Sequence of chain 1.C:
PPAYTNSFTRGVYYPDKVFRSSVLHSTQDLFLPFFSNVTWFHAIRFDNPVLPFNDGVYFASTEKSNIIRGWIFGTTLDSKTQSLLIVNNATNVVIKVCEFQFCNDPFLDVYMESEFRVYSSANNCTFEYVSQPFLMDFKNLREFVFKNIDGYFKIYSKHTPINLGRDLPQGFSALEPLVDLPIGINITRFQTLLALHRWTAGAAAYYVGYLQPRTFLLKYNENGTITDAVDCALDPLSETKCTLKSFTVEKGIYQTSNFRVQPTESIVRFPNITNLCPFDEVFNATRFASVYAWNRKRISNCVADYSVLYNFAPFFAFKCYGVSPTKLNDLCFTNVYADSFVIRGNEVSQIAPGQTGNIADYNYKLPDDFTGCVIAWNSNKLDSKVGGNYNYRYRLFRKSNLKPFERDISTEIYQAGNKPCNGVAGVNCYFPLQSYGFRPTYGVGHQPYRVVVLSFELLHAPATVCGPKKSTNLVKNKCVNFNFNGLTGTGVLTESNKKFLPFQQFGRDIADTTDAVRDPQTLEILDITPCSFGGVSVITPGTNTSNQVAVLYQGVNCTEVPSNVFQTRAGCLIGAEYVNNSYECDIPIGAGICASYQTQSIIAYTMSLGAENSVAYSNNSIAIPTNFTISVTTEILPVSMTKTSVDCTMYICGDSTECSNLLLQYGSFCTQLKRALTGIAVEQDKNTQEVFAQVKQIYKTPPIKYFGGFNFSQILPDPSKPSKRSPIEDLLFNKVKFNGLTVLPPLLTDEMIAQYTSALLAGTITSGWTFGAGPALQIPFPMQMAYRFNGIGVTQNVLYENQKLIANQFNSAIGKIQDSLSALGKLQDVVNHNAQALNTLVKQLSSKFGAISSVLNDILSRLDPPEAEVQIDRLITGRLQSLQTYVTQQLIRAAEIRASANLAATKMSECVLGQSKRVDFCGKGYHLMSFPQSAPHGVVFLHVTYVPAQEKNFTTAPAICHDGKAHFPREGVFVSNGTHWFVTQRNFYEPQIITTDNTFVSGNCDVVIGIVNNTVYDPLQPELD

The small molecule below binds the protein below.
Small molecule (SMILES): CC(=O)N[C@@H]1[C@@H](O)[C@H](O)[C@@H](CO)O[C@H]1O

Binding-site contacts:
Ligand atom C5 contacts residue ASN163 of chain 1.C at 3.7 Å.
Ligand atom O5 contacts residue ASN163 of chain 1.C at 2.4 Å (h-bond).
Ligand atom C1 contacts residue GLU130 of chain 1.C at 4.2 Å.
Ligand atom N2 contacts residue GLU130 of chain 1.C at 4.0 Å.
Ligand atom C3 contacts residue GLU130 of chain 1.C at 3.8 Å.
Ligand atom N2 contacts residue GLN113 of chain 1.C at 4.2 Å.
Ligand atom C4 contacts residue ASN163 of chain 1.C at 4.2 Å.
Ligand atom C8 contacts residue GLN113 of chain 1.C at 3.6 Å.
Ligand atom N2 contacts residue ASN163 of chain 1.C at 2.9 Å (h-bond).
Ligand atom C1 contacts residue ASN163 of chain 1.C at 1.4 Å.
Ligand atom C7 contacts residue GLN113 of chain 1.C at 4.5 Å.
Ligand atom C7 contacts residue ASN163 of chain 1.C at 3.8 Å.
Ligand atom O7 contacts residue ASN163 of chain 1.C at 4.2 Å.
Ligand atom C2 contacts residue GLU130 of chain 1.C at 4.2 Å.
Ligand atom C2 contacts residue ASN163 of chain 1.C at 2.4 Å.
Ligand atom C3 contacts residue ASN163 of chain 1.C at 3.8 Å.